This protein binds this small molecule.
Small molecule (SMILES): NS(=O)(=O)c1ccc2c(c1)C1=C(CCC1)[C@H](c1ccc(O)cc1)N2

Sequence of chain 1.A:
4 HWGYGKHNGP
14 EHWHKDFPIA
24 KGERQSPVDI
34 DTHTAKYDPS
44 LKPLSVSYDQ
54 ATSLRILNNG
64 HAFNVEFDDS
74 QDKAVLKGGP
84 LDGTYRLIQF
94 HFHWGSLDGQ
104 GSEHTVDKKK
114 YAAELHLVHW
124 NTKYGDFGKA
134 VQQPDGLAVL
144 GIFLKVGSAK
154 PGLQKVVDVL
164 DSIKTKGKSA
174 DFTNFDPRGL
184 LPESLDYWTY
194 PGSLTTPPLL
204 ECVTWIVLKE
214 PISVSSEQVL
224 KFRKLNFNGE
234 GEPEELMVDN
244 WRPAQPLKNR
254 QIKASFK

Binding-site contacts:
Ligand atom C10 contacts residue VAL134 of chain 1.A at 3.8 Å (hydrophobic).
Ligand atom O contacts residue PRO201 of chain 1.A at 3.7 Å.
Ligand atom C11 contacts residue PHE130 of chain 1.A at 2.4 Å (hydrophobic).
Ligand atom C15 contacts residue LEU197 of chain 1.A at 3.9 Å (hydrophobic).
Ligand atom C10 contacts residue LEU197 of chain 1.A at 3.3 Å (hydrophobic).
Ligand atom C10 contacts residue PHE130 of chain 1.A at 2.4 Å (hydrophobic).
Ligand atom C8 contacts residue PHE130 of chain 1.A at 3.2 Å (hydrophobic).
Ligand atom O2 contacts residue HIS94 of chain 1.A at 3.3 Å.
Ligand atom N1 contacts residue ZN1 of chain 1.B at 1.9 Å.
Ligand atom C9 contacts residue VAL121 of chain 1.A at 3.0 Å (hydrophobic).
Ligand atom S contacts residue ZN1 of chain 1.B at 3.0 Å.
Ligand atom N1 contacts residue HIS96 of chain 1.A at 3.3 Å (h-bond).
Ligand atom C14 contacts residue THR199 of chain 1.A at 3.2 Å.
Ligand atom C10 contacts residue LEU140 of chain 1.A at 2.6 Å (hydrophobic).
Ligand atom C2 contacts residue PHE130 of chain 1.A at 3.7 Å (hydrophobic).
Ligand atom O1 contacts residue THR198 of chain 1.A at 2.9 Å (h-bond).
Ligand atom O2 contacts residue VAL142 of chain 1.A at 3.8 Å.
Ligand atom C15 contacts residue THR199 of chain 1.A at 3.4 Å.
Ligand atom O1 contacts residue TRP208 of chain 1.A at 3.6 Å.
Ligand atom C11 contacts residue LEU197 of chain 1.A at 3.5 Å (hydrophobic).
Ligand atom C9 contacts residue PHE130 of chain 1.A at 2.9 Å (hydrophobic).
Ligand atom N1 contacts residue HIS119 of chain 1.A at 3.3 Å (h-bond).
Ligand atom O2 contacts residue VAL121 of chain 1.A at 3.8 Å.
Ligand atom C1 contacts residue PRO201 of chain 1.A at 3.8 Å (hydrophobic).
Ligand atom O2 contacts residue HIS119 of chain 1.A at 3.4 Å (h-bond).
Ligand atom N1 contacts residue THR198 of chain 1.A at 2.9 Å (h-bond).
Ligand atom C11 contacts residue VAL134 of chain 1.A at 3.5 Å (hydrophobic).
Ligand atom C2 contacts residue LEU197 of chain 1.A at 3.8 Å (hydrophobic).
Ligand atom O2 contacts residue ZN1 of chain 1.B at 3.0 Å.
Ligand atom C14 contacts residue GOL1 of chain 1.C at 3.8 Å.
Ligand atom C7 contacts residue PHE130 of chain 1.A at 2.5 Å (hydrophobic).
Ligand atom N1 contacts residue HIS94 of chain 1.A at 3.2 Å (h-bond).
Ligand atom C13 contacts residue GOL1 of chain 1.C at 3.7 Å.
Ligand atom C3 contacts residue PRO201 of chain 1.A at 3.7 Å (hydrophobic).
Ligand atom C contacts residue PRO201 of chain 1.A at 3.6 Å (hydrophobic).
Ligand atom C12 contacts residue GOL1 of chain 1.C at 3.7 Å.
Ligand atom C8 contacts residue GLN92 of chain 1.A at 3.5 Å.
Ligand atom C9 contacts residue LEU140 of chain 1.A at 3.3 Å (hydrophobic).
Ligand atom O1 contacts residue LEU197 of chain 1.A at 3.3 Å.
Ligand atom C6 contacts residue PHE130 of chain 1.A at 3.8 Å (hydrophobic).